The small molecule below binds the protein below.
Small molecule (SMILES): CC(=O)N[C@@H]1[C@@H](O)[C@H](O)[C@@H](CO)O[C@H]1O

Binding-site contacts:
Ligand atom N2 contacts residue ASN282 of chain 1.B at 2.9 Å (h-bond).
Ligand atom C5 contacts residue ASN282 of chain 1.B at 3.6 Å.
Ligand atom C7 contacts residue ASN282 of chain 1.B at 3.4 Å.
Ligand atom O7 contacts residue ASN280 of chain 1.B at 3.5 Å (h-bond).
Ligand atom C1 contacts residue GLU281 of chain 1.B at 4.3 Å.
Ligand atom C2 contacts residue GLU281 of chain 1.B at 4.1 Å.
Ligand atom C3 contacts residue ASN282 of chain 1.B at 3.8 Å.
Ligand atom C2 contacts residue ASN282 of chain 1.B at 2.5 Å.
Ligand atom C8 contacts residue GLU281 of chain 1.B at 4.1 Å.
Ligand atom C4 contacts residue ASN282 of chain 1.B at 4.2 Å.
Ligand atom O7 contacts residue ASN282 of chain 1.B at 3.1 Å (h-bond).
Ligand atom O5 contacts residue ASN282 of chain 1.B at 2.4 Å (h-bond).
Ligand atom N2 contacts residue GLU281 of chain 1.B at 2.9 Å (salt-bridge).
Ligand atom C7 contacts residue GLU281 of chain 1.B at 3.5 Å.
Ligand atom C1 contacts residue ASN282 of chain 1.B at 1.4 Å.
Ligand atom O7 contacts residue GLU281 of chain 1.B at 3.6 Å.

Sequence of chain 1.B:
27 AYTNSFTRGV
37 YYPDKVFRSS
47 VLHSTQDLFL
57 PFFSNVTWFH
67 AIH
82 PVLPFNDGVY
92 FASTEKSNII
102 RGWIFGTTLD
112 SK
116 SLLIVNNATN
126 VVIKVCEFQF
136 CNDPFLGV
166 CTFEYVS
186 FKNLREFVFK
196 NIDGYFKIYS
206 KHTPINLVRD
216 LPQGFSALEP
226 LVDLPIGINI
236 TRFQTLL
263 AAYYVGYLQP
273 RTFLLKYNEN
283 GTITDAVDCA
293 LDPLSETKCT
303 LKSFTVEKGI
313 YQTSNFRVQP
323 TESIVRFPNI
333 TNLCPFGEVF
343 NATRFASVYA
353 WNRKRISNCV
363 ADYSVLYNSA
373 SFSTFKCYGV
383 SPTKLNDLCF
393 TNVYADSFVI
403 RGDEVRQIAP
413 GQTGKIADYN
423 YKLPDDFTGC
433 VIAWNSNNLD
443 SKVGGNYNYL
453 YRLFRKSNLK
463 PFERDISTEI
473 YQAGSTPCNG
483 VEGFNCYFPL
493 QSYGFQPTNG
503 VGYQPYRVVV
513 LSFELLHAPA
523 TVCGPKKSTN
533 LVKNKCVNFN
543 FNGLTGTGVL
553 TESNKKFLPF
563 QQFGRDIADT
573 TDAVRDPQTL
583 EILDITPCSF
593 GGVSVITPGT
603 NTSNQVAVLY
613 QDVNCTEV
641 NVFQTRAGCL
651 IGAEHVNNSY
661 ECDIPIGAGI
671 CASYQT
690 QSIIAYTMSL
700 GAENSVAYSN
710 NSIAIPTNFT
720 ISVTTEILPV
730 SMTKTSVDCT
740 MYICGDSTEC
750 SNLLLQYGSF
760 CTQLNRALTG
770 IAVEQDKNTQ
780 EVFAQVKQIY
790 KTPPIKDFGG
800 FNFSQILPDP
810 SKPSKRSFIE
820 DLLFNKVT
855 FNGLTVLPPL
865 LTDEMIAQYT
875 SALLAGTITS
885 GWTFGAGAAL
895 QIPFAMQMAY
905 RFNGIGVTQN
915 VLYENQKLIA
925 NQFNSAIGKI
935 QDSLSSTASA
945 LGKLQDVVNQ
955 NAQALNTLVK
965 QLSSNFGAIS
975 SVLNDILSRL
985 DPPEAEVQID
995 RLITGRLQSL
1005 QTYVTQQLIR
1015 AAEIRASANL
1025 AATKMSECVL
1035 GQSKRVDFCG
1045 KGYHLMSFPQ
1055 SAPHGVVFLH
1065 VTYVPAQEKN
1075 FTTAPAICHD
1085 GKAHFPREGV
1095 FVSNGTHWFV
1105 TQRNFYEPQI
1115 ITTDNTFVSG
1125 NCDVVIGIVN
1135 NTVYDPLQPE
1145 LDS